A protein and the small-molecule ligand that binds it are described below.
Small molecule (SMILES): O=C(O)/C(O)=C/C=C/C(=O)c1ccccc1

Sequence of chain 1.C:
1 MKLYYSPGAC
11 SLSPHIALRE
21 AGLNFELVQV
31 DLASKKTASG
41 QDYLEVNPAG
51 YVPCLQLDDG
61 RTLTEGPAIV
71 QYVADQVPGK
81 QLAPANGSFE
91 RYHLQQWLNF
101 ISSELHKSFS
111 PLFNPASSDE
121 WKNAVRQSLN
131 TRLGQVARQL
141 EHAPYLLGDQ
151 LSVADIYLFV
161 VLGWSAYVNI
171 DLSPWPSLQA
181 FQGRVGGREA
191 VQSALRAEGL

Binding-site contacts:
Ligand atom CB2 contacts residue ALA9 of chain 1.C at 3.9 Å (hydrophobic).
Ligand atom CA3 contacts residue TRP164 of chain 1.C at 4.1 Å (hydrophobic).
Ligand atom CA4 contacts residue GSH1 of chain 1.I at 3.6 Å.
Ligand atom CB6 contacts residue PHE113 of chain 1.C at 3.2 Å (hydrophobic).
Ligand atom CB3 contacts residue GLY8 of chain 1.C at 3.9 Å.
Ligand atom CA1 contacts residue HIS106 of chain 1.C at 4.1 Å.
Ligand atom CB1 contacts residue PHE113 of chain 1.C at 4.2 Å (hydrophobic).
Ligand atom CB1 contacts residue ALA9 of chain 1.C at 4.2 Å (hydrophobic).
Ligand atom OA2 contacts residue TRP164 of chain 1.C at 4.3 Å.
Ligand atom CB5 contacts residue GLY8 of chain 1.C at 4.3 Å.
Ligand atom CB3 contacts residue PRO7 of chain 1.C at 3.8 Å (hydrophobic).
Ligand atom CA5 contacts residue GSH1 of chain 1.I at 4.1 Å.
Ligand atom OA1 contacts residue GSH1 of chain 1.I at 3.7 Å.
Ligand atom CA5 contacts residue ALA9 of chain 1.C at 4.0 Å (hydrophobic).
Ligand atom CB1 contacts residue GLY8 of chain 1.C at 3.6 Å.
Ligand atom CB2 contacts residue PRO7 of chain 1.C at 3.5 Å (hydrophobic).
Ligand atom CA6 contacts residue GLY8 of chain 1.C at 4.1 Å.
Ligand atom CA3 contacts residue GSH1 of chain 1.I at 3.2 Å.
Ligand atom CA3 contacts residue PHE113 of chain 1.C at 4.3 Å (hydrophobic).
Ligand atom CB6 contacts residue TRP164 of chain 1.C at 3.5 Å (hydrophobic).
Ligand atom CB1 contacts residue TRP164 of chain 1.C at 4.1 Å (hydrophobic).
Ligand atom CB4 contacts residue TYR167 of chain 1.C at 3.8 Å (hydrophobic).
Ligand atom CA1 contacts residue SER110 of chain 1.C at 3.0 Å.
Ligand atom OA2 contacts residue HIS106 of chain 1.C at 3.3 Å (h-bond).
Ligand atom OA2 contacts residue SER110 of chain 1.C at 2.4 Å (h-bond).
Ligand atom CA6 contacts residue ALA9 of chain 1.C at 3.8 Å (hydrophobic).
Ligand atom CA2 contacts residue SER110 of chain 1.C at 4.4 Å.
Ligand atom CA2 contacts residue GSH1 of chain 1.I at 3.4 Å.
Ligand atom OA3 contacts residue GSH1 of chain 1.I at 3.6 Å.
Ligand atom CB6 contacts residue GLY8 of chain 1.C at 4.0 Å.
Ligand atom OA2 contacts residue GSH1 of chain 1.I at 4.0 Å.
Ligand atom CB5 contacts residue PHE113 of chain 1.C at 3.6 Å (hydrophobic).
Ligand atom CB5 contacts residue TRP164 of chain 1.C at 3.6 Å (hydrophobic).
Ligand atom CA5 contacts residue TRP164 of chain 1.C at 3.8 Å (hydrophobic).
Ligand atom OA1 contacts residue SER110 of chain 1.C at 2.9 Å (h-bond).
Ligand atom CB2 contacts residue GLY8 of chain 1.C at 3.5 Å.
Ligand atom OA4 contacts residue ALA9 of chain 1.C at 3.7 Å.
Ligand atom CA1 contacts residue GSH1 of chain 1.I at 3.8 Å.
Ligand atom CB4 contacts residue GLY8 of chain 1.C at 4.2 Å.
Ligand atom CB5 contacts residue TYR167 of chain 1.C at 3.7 Å (hydrophobic).